Binding-site contacts:
Ligand atom O1P contacts residue TYR161 of chain 2.A at 2.4 Å (h-bond).
Ligand atom O4 contacts residue THR72 of chain 2.A at 2.7 Å (h-bond).
Ligand atom O3P contacts residue TYR161 of chain 2.A at 3.7 Å.
Ligand atom O1P contacts residue HIS89 of chain 2.A at 3.3 Å.
Ligand atom C1 contacts residue TYR100 of chain 2.A at 3.5 Å (hydrophobic).
Ligand atom C5 contacts residue TYR53 of chain 2.A at 3.6 Å (hydrophobic).
Ligand atom O3P contacts residue TYR53 of chain 2.A at 2.4 Å (h-bond).
Ligand atom C1 contacts residue GLU98 of chain 2.A at 2.9 Å.
Ligand atom P contacts residue TYR53 of chain 2.A at 3.8 Å.
Ligand atom O2 contacts residue ALA70 of chain 2.A at 3.7 Å.
Ligand atom O1A contacts residue MN1 of chain 2.B at 3.5 Å.
Ligand atom O5 contacts residue THR86 of chain 2.A at 3.4 Å.
Ligand atom C5 contacts residue VAL55 of chain 2.A at 3.8 Å (hydrophobic).
Ligand atom P contacts residue THR86 of chain 2.A at 4.1 Å.
Ligand atom O3 contacts residue HIS89 of chain 2.A at 3.7 Å.
Ligand atom C2 contacts residue GLU98 of chain 2.A at 3.9 Å.
Ligand atom O1 contacts residue HIS89 of chain 2.A at 3.1 Å.
Ligand atom O1 contacts residue MN1 of chain 2.B at 2.4 Å.
Ligand atom C3 contacts residue TYR100 of chain 2.A at 4.0 Å (hydrophobic).
Ligand atom O2P contacts residue THR86 of chain 2.A at 3.8 Å.
Ligand atom P contacts residue TYR161 of chain 2.A at 3.5 Å.
Ligand atom O1A contacts residue ALA151 of chain 2.A at 3.9 Å.
Ligand atom O2P contacts residue TYR161 of chain 2.A at 3.7 Å.
Ligand atom O1A contacts residue TYR153 of chain 2.A at 3.2 Å.
Ligand atom C4 contacts residue THR72 of chain 2.A at 3.2 Å.
Ligand atom C1 contacts residue MN1 of chain 2.B at 3.3 Å.
Ligand atom C2 contacts residue TYR100 of chain 2.A at 3.5 Å (hydrophobic).
Ligand atom O4 contacts residue PHE149 of chain 2.A at 3.6 Å.
Ligand atom O5 contacts residue TYR53 of chain 2.A at 3.9 Å.
Ligand atom C3 contacts residue HIS89 of chain 2.A at 4.0 Å.
Ligand atom O2 contacts residue ALA151 of chain 2.A at 4.0 Å.
Ligand atom O1A contacts residue GLU98 of chain 2.A at 2.2 Å (salt-bridge).
Ligand atom O1 contacts residue TYR100 of chain 2.A at 3.1 Å (h-bond).
Ligand atom O2P contacts residue GLY88 of chain 2.A at 2.8 Å (h-bond).
Ligand atom O2P contacts residue LYS87 of chain 2.A at 3.9 Å.
Ligand atom O1 contacts residue GLU98 of chain 2.A at 3.2 Å (salt-bridge).
Ligand atom O2P contacts residue HIS89 of chain 2.A at 3.1 Å (h-bond).
Ligand atom O3P contacts residue LYS87 of chain 2.A at 3.8 Å.
Ligand atom O1 contacts residue HIS137 of chain 2.A at 3.5 Å (h-bond).
Ligand atom P contacts residue HIS89 of chain 2.A at 3.8 Å.

Sequence of chain 2.A:
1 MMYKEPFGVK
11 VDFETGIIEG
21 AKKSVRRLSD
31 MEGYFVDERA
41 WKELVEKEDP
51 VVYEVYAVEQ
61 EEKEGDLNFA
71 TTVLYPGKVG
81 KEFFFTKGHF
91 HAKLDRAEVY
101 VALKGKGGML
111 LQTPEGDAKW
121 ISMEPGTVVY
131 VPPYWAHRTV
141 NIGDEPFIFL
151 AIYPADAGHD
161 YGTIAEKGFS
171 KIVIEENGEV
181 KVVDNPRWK

The small molecule below binds the protein below.
Small molecule (SMILES): O=C(O)[C@@H](O)[C@H](O)[C@H](O)COP(=O)(O)O